Binding-site contacts:
Ligand atom OD1 contacts residue THR19 of chain 2.B at 3.2 Å (h-bond).
Ligand atom O contacts residue SER65 of chain 2.B at 2.9 Å (h-bond).
Ligand atom C contacts residue GLY18 of chain 2.B at 4.1 Å.
Ligand atom OXT contacts residue SER65 of chain 2.B at 2.6 Å (h-bond).
Ligand atom CG contacts residue THR19 of chain 2.B at 2.8 Å.
Ligand atom O contacts residue GLN66 of chain 2.B at 3.8 Å.
Ligand atom OD1 contacts residue ALA121 of chain 2.B at 3.8 Å.
Ligand atom CA contacts residue GLN66 of chain 2.B at 3.9 Å.
Ligand atom CA contacts residue ASP97 of chain 2.B at 3.7 Å.
Ligand atom CB contacts residue GLU290 of chain 2.A at 3.6 Å.
Ligand atom OXT contacts residue VAL96 of chain 2.B at 3.0 Å (h-bond).
Ligand atom O contacts residue GLY95 of chain 2.B at 3.2 Å.
Ligand atom ND2 contacts residue MET122 of chain 2.B at 4.1 Å.
Ligand atom N contacts residue GLU290 of chain 2.A at 2.6 Å (salt-bridge).
Ligand atom N contacts residue GLN66 of chain 2.B at 3.0 Å (h-bond).
Ligand atom OD1 contacts residue VAL96 of chain 2.B at 2.8 Å (h-bond).
Ligand atom ND2 contacts residue VAL96 of chain 2.B at 3.8 Å.
Ligand atom CA contacts residue THR19 of chain 2.B at 3.4 Å.
Ligand atom O contacts residue GLY64 of chain 2.B at 3.4 Å.
Ligand atom CG contacts residue VAL96 of chain 2.B at 3.6 Å (hydrophobic).
Ligand atom O contacts residue GLY18 of chain 2.B at 3.2 Å.
Ligand atom CA contacts residue GLU290 of chain 2.A at 3.4 Å.
Ligand atom N contacts residue ASN255 of chain 2.A at 3.6 Å (h-bond).
Ligand atom C contacts residue GLY95 of chain 2.B at 3.4 Å.
Ligand atom OD1 contacts residue GLY95 of chain 2.B at 3.3 Å.
Ligand atom OXT contacts residue GLN66 of chain 2.B at 4.2 Å.
Ligand atom O contacts residue THR19 of chain 2.B at 4.0 Å.
Ligand atom OD1 contacts residue GLY18 of chain 2.B at 4.1 Å.
Ligand atom OXT contacts residue ASP97 of chain 2.B at 3.0 Å (salt-bridge).
Ligand atom C contacts residue ASP97 of chain 2.B at 3.9 Å.
Ligand atom CB contacts residue THR19 of chain 2.B at 3.2 Å.
Ligand atom OXT contacts residue GLY95 of chain 2.B at 3.0 Å.
Ligand atom C contacts residue SER65 of chain 2.B at 3.5 Å.
Ligand atom CG contacts residue ALA121 of chain 2.B at 3.8 Å (hydrophobic).
Ligand atom ND2 contacts residue THR19 of chain 2.B at 3.0 Å (h-bond).
Ligand atom C contacts residue GLN66 of chain 2.B at 3.8 Å.
Ligand atom CB contacts residue ASP97 of chain 2.B at 3.4 Å.
Ligand atom C contacts residue VAL96 of chain 2.B at 3.8 Å (hydrophobic).
Ligand atom N contacts residue ASP97 of chain 2.B at 2.8 Å (salt-bridge).
Ligand atom ND2 contacts residue ALA121 of chain 2.B at 2.9 Å (h-bond).

Sequence of chain 2.B:
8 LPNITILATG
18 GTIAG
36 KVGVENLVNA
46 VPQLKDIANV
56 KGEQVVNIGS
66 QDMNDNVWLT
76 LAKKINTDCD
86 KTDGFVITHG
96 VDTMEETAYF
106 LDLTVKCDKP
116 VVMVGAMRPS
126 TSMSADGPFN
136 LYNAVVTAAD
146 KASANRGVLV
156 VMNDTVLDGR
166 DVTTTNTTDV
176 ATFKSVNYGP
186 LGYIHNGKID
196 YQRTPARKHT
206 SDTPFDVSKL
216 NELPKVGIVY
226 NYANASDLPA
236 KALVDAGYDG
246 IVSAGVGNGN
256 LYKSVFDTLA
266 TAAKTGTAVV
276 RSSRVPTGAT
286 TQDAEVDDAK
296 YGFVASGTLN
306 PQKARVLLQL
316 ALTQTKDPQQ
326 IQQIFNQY

Sequence of chain 2.A:
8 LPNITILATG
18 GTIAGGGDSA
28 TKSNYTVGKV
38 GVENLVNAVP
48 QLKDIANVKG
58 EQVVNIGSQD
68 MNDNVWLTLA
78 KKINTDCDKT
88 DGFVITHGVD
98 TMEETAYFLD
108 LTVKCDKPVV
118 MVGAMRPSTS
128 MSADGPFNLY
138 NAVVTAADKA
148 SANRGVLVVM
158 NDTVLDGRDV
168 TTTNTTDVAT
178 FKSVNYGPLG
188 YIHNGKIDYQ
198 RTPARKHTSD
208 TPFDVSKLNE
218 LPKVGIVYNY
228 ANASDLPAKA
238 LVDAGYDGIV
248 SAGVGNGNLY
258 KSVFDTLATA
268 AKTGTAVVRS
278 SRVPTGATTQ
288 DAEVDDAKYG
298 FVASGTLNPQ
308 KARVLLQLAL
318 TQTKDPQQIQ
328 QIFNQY

This protein binds this small molecule.
Small molecule (SMILES): NC(=O)C[C@H](N)C(=O)O